This small molecule binds to this protein.
Small molecule (SMILES): N#Cc1ccc2[nH]cc(CCCCN3CCC(NC(=O)c4cccc5c(C#N)c[nH]c45)CC3)c2c1

Sequence of chain 1.B:
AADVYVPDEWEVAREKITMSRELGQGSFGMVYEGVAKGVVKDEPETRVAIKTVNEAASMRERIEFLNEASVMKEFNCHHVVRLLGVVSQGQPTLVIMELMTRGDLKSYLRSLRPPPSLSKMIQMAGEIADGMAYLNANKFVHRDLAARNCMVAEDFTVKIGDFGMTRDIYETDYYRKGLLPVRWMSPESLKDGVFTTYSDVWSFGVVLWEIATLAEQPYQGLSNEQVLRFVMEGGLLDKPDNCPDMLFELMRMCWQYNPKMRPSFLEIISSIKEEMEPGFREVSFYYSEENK

Binding-site contacts:
Ligand atom N12 contacts residue VAL95 of chain 1.B at 3.7 Å.
Ligand atom N34 contacts residue LEU192 of chain 1.B at 3.2 Å.
Ligand atom C4 contacts residue VAL81 of chain 1.B at 3.3 Å (hydrophobic).
Ligand atom C6 contacts residue MET72 of chain 1.B at 3.8 Å (hydrophobic).
Ligand atom N12 contacts residue LYS51 of chain 1.B at 3.8 Å.
Ligand atom C33 contacts residue PHE207 of chain 1.B at 3.9 Å (hydrophobic).
Ligand atom C25 contacts residue LEU191 of chain 1.B at 3.4 Å (hydrophobic).
Ligand atom C6 contacts residue MET97 of chain 1.B at 3.8 Å (hydrophobic).
Ligand atom C21 contacts residue GLU68 of chain 1.B at 4.0 Å.
Ligand atom C18 contacts residue HIS151 of chain 1.B at 3.3 Å.
Ligand atom C5 contacts residue MET97 of chain 1.B at 3.9 Å (hydrophobic).
Ligand atom C8 contacts residue VAL80 of chain 1.B at 4.0 Å (hydrophobic).
Ligand atom C8 contacts residue GLY170 of chain 1.B at 3.6 Å.
Ligand atom N9 contacts residue MET72 of chain 1.B at 3.6 Å.
Ligand atom C2 contacts residue VAL81 of chain 1.B at 3.4 Å (hydrophobic).
Ligand atom N32 contacts residue ARG152 of chain 1.B at 3.5 Å.
Ligand atom N9 contacts residue ILE169 of chain 1.B at 3.9 Å.
Ligand atom N12 contacts residue ALA69 of chain 1.B at 3.5 Å.
Ligand atom C1 contacts residue MET72 of chain 1.B at 3.8 Å (hydrophobic).
Ligand atom N9 contacts residue VAL81 of chain 1.B at 2.8 Å (h-bond).
Ligand atom C16 contacts residue HIS151 of chain 1.B at 3.1 Å.
Ligand atom C8 contacts residue VAL81 of chain 1.B at 4.0 Å (hydrophobic).
Ligand atom C31 contacts residue ARG152 of chain 1.B at 3.8 Å.
Ligand atom C31 contacts residue PHE207 of chain 1.B at 3.8 Å (hydrophobic).
Ligand atom C4 contacts residue MET72 of chain 1.B at 4.0 Å (hydrophobic).
Ligand atom C14 contacts residue HIS151 of chain 1.B at 3.6 Å.
Ligand atom N9 contacts residue VAL80 of chain 1.B at 3.8 Å.
Ligand atom C10 contacts residue ASP171 of chain 1.B at 3.9 Å.
Ligand atom C27 contacts residue LEU191 of chain 1.B at 3.6 Å (hydrophobic).
Ligand atom C5 contacts residue MET72 of chain 1.B at 3.7 Å (hydrophobic).
Ligand atom C4 contacts residue LEU83 of chain 1.B at 4.0 Å (hydrophobic).
Ligand atom C8 contacts residue ILE169 of chain 1.B at 3.5 Å (hydrophobic).
Ligand atom C33 contacts residue LEU192 of chain 1.B at 3.7 Å (hydrophobic).
Ligand atom C7 contacts residue MET72 of chain 1.B at 3.8 Å (hydrophobic).
Ligand atom N12 contacts residue GLU68 of chain 1.B at 3.9 Å.
Ligand atom C2 contacts residue MET72 of chain 1.B at 3.7 Å (hydrophobic).
Ligand atom C8 contacts residue MET72 of chain 1.B at 3.6 Å (hydrophobic).
Ligand atom C3 contacts residue MET72 of chain 1.B at 3.8 Å (hydrophobic).
Ligand atom C14 contacts residue ASP171 of chain 1.B at 4.0 Å.
Ligand atom C11 contacts residue GLU68 of chain 1.B at 4.0 Å.